This small molecule binds to this protein.
Small molecule (SMILES): Oc1cccc(-c2c(Cl)cccc2Cl)c1O

Binding-site contacts:
Ligand atom CA4 contacts residue GLY255 of chain 3.A at 3.7 Å.
Ligand atom CA5 contacts residue LEU203 of chain 3.A at 3.9 Å (hydrophobic).
Ligand atom CA4 contacts residue VAL256 of chain 3.A at 4.0 Å (hydrophobic).
Ligand atom CA3 contacts residue GLY255 of chain 3.A at 3.3 Å.
Ligand atom CB1 contacts residue PRO204 of chain 3.A at 4.1 Å (hydrophobic).
Ligand atom CB5 contacts residue PRO204 of chain 3.A at 3.9 Å (hydrophobic).
Ligand atom CA5 contacts residue LYS205 of chain 3.A at 4.3 Å.
Ligand atom CA6 contacts residue VAL256 of chain 3.A at 4.5 Å (hydrophobic).
Ligand atom OA2 contacts residue GLY255 of chain 3.A at 4.0 Å.
Ligand atom CA5 contacts residue GLY255 of chain 3.A at 4.2 Å.
Ligand atom CB6 contacts residue LYS205 of chain 3.A at 4.1 Å.
Ligand atom CL1 contacts residue PRO204 of chain 3.A at 3.9 Å.
Ligand atom CA5 contacts residue HIS208 of chain 3.A at 3.8 Å.
Ligand atom OA3 contacts residue GLY255 of chain 3.A at 3.6 Å.
Ligand atom CA1 contacts residue GLY255 of chain 3.A at 4.0 Å.
Ligand atom CA5 contacts residue ILE207 of chain 3.A at 4.0 Å (hydrophobic).
Ligand atom CA3 contacts residue GLU257 of chain 3.A at 3.6 Å.
Ligand atom CL1 contacts residue LEU203 of chain 3.A at 3.4 Å.
Ligand atom OA3 contacts residue GLU257 of chain 3.A at 2.4 Å (salt-bridge).
Ligand atom CB2 contacts residue PRO204 of chain 3.A at 3.6 Å (hydrophobic).
Ligand atom CB4 contacts residue PRO204 of chain 3.A at 3.7 Å (hydrophobic).
Ligand atom CA4 contacts residue LEU203 of chain 3.A at 4.2 Å (hydrophobic).
Ligand atom CA1 contacts residue LEU203 of chain 3.A at 4.3 Å (hydrophobic).
Ligand atom CL2 contacts residue GLY255 of chain 3.A at 3.3 Å.
Ligand atom CB6 contacts residue PRO204 of chain 3.A at 4.1 Å (hydrophobic).
Ligand atom CA5 contacts residue VAL256 of chain 3.A at 3.9 Å (hydrophobic).
Ligand atom CL2 contacts residue SER254 of chain 3.A at 3.0 Å.
Ligand atom CB3 contacts residue PRO204 of chain 3.A at 3.6 Å (hydrophobic).
Ligand atom CA4 contacts residue HIS208 of chain 3.A at 3.5 Å.
Ligand atom CA6 contacts residue LYS205 of chain 3.A at 3.6 Å.
Ligand atom CA4 contacts residue GLU257 of chain 3.A at 3.9 Å.
Ligand atom CA6 contacts residue LEU203 of chain 3.A at 4.2 Å (hydrophobic).
Ligand atom CL2 contacts residue VAL256 of chain 3.A at 3.8 Å.
Ligand atom CA2 contacts residue GLY255 of chain 3.A at 3.5 Å.
Ligand atom CA6 contacts residue GLY255 of chain 3.A at 4.3 Å.
Ligand atom CB5 contacts residue LYS205 of chain 3.A at 4.4 Å.
Ligand atom CL2 contacts residue LYS205 of chain 3.A at 3.3 Å.

Sequence of chain 3.A:
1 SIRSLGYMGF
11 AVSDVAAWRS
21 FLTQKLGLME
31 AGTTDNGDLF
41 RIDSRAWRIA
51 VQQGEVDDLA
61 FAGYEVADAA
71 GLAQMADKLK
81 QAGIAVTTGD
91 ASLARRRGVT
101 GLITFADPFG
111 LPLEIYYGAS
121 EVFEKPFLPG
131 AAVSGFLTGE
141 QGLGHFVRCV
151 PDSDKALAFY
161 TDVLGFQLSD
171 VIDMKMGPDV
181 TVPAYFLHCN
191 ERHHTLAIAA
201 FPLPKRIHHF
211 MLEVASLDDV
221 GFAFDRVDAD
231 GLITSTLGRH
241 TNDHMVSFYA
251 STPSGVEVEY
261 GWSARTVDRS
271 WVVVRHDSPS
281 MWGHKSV